Sequence of chain 1.C:
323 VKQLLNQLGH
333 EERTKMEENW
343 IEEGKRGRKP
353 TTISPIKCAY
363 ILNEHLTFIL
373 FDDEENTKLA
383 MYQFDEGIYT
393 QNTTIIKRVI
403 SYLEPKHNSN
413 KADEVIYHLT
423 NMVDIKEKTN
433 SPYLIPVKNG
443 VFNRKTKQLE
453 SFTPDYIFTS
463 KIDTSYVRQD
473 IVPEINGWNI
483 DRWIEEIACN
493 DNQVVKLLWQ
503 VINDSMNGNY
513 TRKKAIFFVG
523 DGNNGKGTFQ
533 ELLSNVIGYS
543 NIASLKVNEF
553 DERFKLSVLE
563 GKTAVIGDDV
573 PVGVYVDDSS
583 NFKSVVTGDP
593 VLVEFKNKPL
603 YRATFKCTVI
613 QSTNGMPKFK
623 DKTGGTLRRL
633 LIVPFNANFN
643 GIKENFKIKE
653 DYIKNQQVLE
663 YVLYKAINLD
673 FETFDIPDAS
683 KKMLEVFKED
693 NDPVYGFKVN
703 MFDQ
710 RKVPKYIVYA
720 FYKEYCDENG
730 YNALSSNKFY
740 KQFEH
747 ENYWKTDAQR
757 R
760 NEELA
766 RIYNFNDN

The protein below binds the small molecule below.
Small molecule (SMILES): Nc1ncnc2c1ncn2[C@@H]1O[C@H](CO[P](=O)(O)O[P](=O)(O)NP(=O)(O)O)[C@@H](O)[C@H]1O

Sequence of chain 1.E:
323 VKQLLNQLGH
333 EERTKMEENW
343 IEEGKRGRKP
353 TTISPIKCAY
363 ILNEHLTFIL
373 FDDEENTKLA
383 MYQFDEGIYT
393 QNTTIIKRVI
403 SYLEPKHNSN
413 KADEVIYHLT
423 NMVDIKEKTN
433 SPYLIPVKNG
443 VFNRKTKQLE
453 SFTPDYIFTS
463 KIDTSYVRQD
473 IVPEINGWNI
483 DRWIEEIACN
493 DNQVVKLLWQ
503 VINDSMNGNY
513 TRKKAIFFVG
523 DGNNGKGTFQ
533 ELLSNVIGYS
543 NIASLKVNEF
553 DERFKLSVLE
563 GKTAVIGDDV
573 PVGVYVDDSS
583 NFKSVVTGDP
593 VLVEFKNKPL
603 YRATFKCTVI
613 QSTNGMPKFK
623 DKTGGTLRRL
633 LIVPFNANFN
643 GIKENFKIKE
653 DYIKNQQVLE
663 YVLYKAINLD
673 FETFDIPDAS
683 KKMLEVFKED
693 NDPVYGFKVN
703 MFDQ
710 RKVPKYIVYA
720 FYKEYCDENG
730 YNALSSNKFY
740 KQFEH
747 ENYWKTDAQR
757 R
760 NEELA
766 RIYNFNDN

Binding-site contacts:
Ligand atom O1B contacts residue GLY527 of chain 1.E at 3.5 Å (h-bond).
Ligand atom PG contacts residue ARG631 of chain 1.C at 3.6 Å.
Ligand atom O3A contacts residue ASN525 of chain 1.E at 3.0 Å (h-bond).
Ligand atom C2 contacts residue LYS645 of chain 1.E at 3.5 Å.
Ligand atom N7 contacts residue PHE641 of chain 1.E at 3.2 Å.
Ligand atom N7 contacts residue TRP485 of chain 1.E at 3.0 Å (h-bond).
Ligand atom C4 contacts residue PHE641 of chain 1.E at 3.5 Å (hydrophobic).
Ligand atom C2' contacts residue ASN647 of chain 1.E at 3.5 Å.
Ligand atom O1B contacts residue GLY524 of chain 1.E at 3.0 Å (h-bond).
Ligand atom N3 contacts residue GLU646 of chain 1.E at 3.6 Å.
Ligand atom O1A contacts residue LYS528 of chain 1.E at 3.4 Å (salt-bridge).
Ligand atom PB contacts residue LYS528 of chain 1.E at 3.5 Å.
Ligand atom PB contacts residue GLY524 of chain 1.E at 3.6 Å.
Ligand atom O2' contacts residue PHE648 of chain 1.E at 3.3 Å.
Ligand atom O2B contacts residue GLY524 of chain 1.E at 3.1 Å (h-bond).
Ligand atom O3G contacts residue ASP570 of chain 1.E at 3.6 Å.
Ligand atom N3B contacts residue GLY529 of chain 1.E at 3.3 Å (h-bond).
Ligand atom C8 contacts residue ILE650 of chain 1.E at 3.6 Å (hydrophobic).
Ligand atom C5 contacts residue PHE641 of chain 1.E at 3.4 Å (hydrophobic).
Ligand atom O2B contacts residue ARG630 of chain 1.C at 2.4 Å (salt-bridge).
Ligand atom N3 contacts residue ASN647 of chain 1.E at 3.0 Å (h-bond).
Ligand atom C6 contacts residue PHE641 of chain 1.E at 3.5 Å (hydrophobic).
Ligand atom O1G contacts residue ARG631 of chain 1.C at 2.4 Å (salt-bridge).
Ligand atom O1B contacts residue LYS528 of chain 1.E at 2.3 Å (salt-bridge).
Ligand atom C8 contacts residue PHE641 of chain 1.E at 3.6 Å (hydrophobic).
Ligand atom C2 contacts residue ASN647 of chain 1.E at 3.4 Å.
Ligand atom O1A contacts residue GLY529 of chain 1.E at 2.8 Å (h-bond).
Ligand atom O1A contacts residue GLY527 of chain 1.E at 3.3 Å.
Ligand atom C5' contacts residue THR530 of chain 1.E at 3.4 Å.
Ligand atom O1G contacts residue ARG630 of chain 1.C at 2.5 Å (salt-bridge).
Ligand atom O1B contacts residue ASN526 of chain 1.E at 3.2 Å (h-bond).
Ligand atom O2' contacts residue ASN647 of chain 1.E at 2.4 Å (h-bond).
Ligand atom N6 contacts residue GLU488 of chain 1.E at 2.7 Å (salt-bridge).
Ligand atom PB contacts residue ARG630 of chain 1.C at 3.5 Å.
Ligand atom N6 contacts residue PHE641 of chain 1.E at 3.4 Å.
Ligand atom N6 contacts residue TRP485 of chain 1.E at 3.2 Å.
Ligand atom N7 contacts residue ILE650 of chain 1.E at 3.5 Å.
Ligand atom O1A contacts residue THR530 of chain 1.E at 3.1 Å (h-bond).
Ligand atom O3A contacts residue ARG630 of chain 1.C at 3.5 Å (salt-bridge).
Ligand atom N1 contacts residue ASN647 of chain 1.E at 3.4 Å (h-bond).